Binding-site contacts:
Ligand atom O25 contacts residue VAL91 of chain 1.B at 4.0 Å.
Ligand atom C19 contacts residue ASN85 of chain 1.B at 3.8 Å.
Ligand atom O27 contacts residue LEU37 of chain 1.B at 3.5 Å.
Ligand atom O27 contacts residue PRO31 of chain 1.B at 3.5 Å (h-bond).
Ligand atom C5 contacts residue TRP26 of chain 1.B at 3.5 Å (hydrophobic).
Ligand atom C20 contacts residue PHE28 of chain 1.B at 3.6 Å (hydrophobic).
Ligand atom C2 contacts residue TRP26 of chain 1.B at 3.5 Å (hydrophobic).
Ligand atom C17 contacts residue VAL91 of chain 1.B at 3.8 Å (hydrophobic).
Ligand atom O26 contacts residue LYS30 of chain 1.B at 3.2 Å.
Ligand atom N22 contacts residue ASN85 of chain 1.B at 2.9 Å (h-bond).
Ligand atom C16 contacts residue ASN85 of chain 1.B at 4.0 Å.
Ligand atom C7 contacts residue TRP26 of chain 1.B at 3.7 Å (hydrophobic).
Ligand atom O27 contacts residue VAL32 of chain 1.B at 3.5 Å.
Ligand atom C17 contacts residue PRO27 of chain 1.B at 3.8 Å (hydrophobic).
Ligand atom C21 contacts residue PRO27 of chain 1.B at 3.4 Å (hydrophobic).
Ligand atom C21 contacts residue LYS30 of chain 1.B at 3.4 Å.
Ligand atom C20 contacts residue PRO27 of chain 1.B at 3.8 Å (hydrophobic).
Ligand atom N22 contacts residue VAL91 of chain 1.B at 4.0 Å.
Ligand atom O26 contacts residue PRO31 of chain 1.B at 3.8 Å.
Ligand atom O25 contacts residue CYS81 of chain 1.B at 3.9 Å.
Ligand atom C2 contacts residue PRO27 of chain 1.B at 3.8 Å (hydrophobic).
Ligand atom O25 contacts residue ASN85 of chain 1.B at 2.9 Å (h-bond).
Ligand atom C12 contacts residue LEU37 of chain 1.B at 3.8 Å (hydrophobic).
Ligand atom C21 contacts residue PRO31 of chain 1.B at 3.6 Å (hydrophobic).
Ligand atom N23 contacts residue VAL91 of chain 1.B at 3.7 Å.
Ligand atom C6 contacts residue HIS89 of chain 1.B at 3.8 Å.
Ligand atom N23 contacts residue VAL32 of chain 1.B at 3.9 Å.
Ligand atom C2 contacts residue MET94 of chain 1.B at 3.6 Å (hydrophobic).
Ligand atom C20 contacts residue VAL32 of chain 1.B at 3.8 Å (hydrophobic).
Ligand atom C1 contacts residue MET94 of chain 1.B at 3.6 Å (hydrophobic).
Ligand atom C9 contacts residue LEU37 of chain 1.B at 3.7 Å (hydrophobic).
Ligand atom C3 contacts residue HIS89 of chain 1.B at 4.0 Å.
Ligand atom O27 contacts residue ASP33 of chain 1.B at 2.8 Å (salt-bridge).
Ligand atom C7 contacts residue LEU37 of chain 1.B at 3.9 Å (hydrophobic).
Ligand atom C5 contacts residue PRO27 of chain 1.B at 3.8 Å (hydrophobic).
Ligand atom C10 contacts residue ASN85 of chain 1.B at 3.6 Å.
Ligand atom C19 contacts residue VAL91 of chain 1.B at 3.9 Å (hydrophobic).
Ligand atom C4 contacts residue TRP26 of chain 1.B at 3.6 Å (hydrophobic).
Ligand atom S29 contacts residue PRO31 of chain 1.B at 3.8 Å.
Ligand atom C16 contacts residue VAL91 of chain 1.B at 3.9 Å (hydrophobic).

Sequence of chain 1.B:
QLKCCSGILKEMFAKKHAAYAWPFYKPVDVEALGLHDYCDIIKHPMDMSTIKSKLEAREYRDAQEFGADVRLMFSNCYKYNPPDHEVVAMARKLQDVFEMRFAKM

The protein below binds the small molecule below.
Small molecule (SMILES): Cn1cc(-c2cc(NS(C)(=O)=O)ccc2Oc2ccccc2)c2cc[nH]c2c1=O